This protein binds this small molecule.
Small molecule (SMILES): Nc1ccn([C@H]2C[C@H](O)[C@@H](CO[P](=O)(O)O[P](=O)(O)OP(=O)(O)O)O2)c(=O)n1

Sequence of chain 1.A:
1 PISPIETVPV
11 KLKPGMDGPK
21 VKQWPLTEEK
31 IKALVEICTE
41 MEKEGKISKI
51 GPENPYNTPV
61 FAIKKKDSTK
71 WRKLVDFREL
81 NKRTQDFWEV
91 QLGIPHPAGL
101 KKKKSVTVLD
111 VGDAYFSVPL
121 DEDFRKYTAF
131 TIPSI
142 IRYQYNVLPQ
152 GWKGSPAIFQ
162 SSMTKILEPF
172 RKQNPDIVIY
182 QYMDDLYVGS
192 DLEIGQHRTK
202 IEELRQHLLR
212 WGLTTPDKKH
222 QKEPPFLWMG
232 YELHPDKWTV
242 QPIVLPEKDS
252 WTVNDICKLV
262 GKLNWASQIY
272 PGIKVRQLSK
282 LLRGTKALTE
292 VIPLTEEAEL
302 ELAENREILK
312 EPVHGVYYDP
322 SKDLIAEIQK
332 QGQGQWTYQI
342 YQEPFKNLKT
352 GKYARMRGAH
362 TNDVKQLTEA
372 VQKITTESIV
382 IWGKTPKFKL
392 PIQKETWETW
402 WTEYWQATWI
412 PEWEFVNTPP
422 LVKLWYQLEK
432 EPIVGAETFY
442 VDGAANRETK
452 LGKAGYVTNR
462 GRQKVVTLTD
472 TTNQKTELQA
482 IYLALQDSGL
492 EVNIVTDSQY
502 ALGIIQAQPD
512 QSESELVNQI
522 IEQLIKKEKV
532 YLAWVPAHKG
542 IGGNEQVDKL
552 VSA

Binding-site contacts:
Ligand atom C2' contacts residue TYR115 of chain 1.A at 3.9 Å (hydrophobic).
Ligand atom C5' contacts residue ASP185 of chain 1.A at 3.4 Å.
Ligand atom PG contacts residue ASP113 of chain 1.A at 3.9 Å.
Ligand atom PA contacts residue ARG72 of chain 1.A at 3.2 Å.
Ligand atom C6 contacts residue ARG72 of chain 1.A at 3.2 Å.
Ligand atom O3B contacts residue MG1 of chain 1.G at 3.6 Å.
Ligand atom O2B contacts residue MG1 of chain 1.G at 2.3 Å.
Ligand atom O2B contacts residue VAL111 of chain 1.A at 3.2 Å (h-bond).
Ligand atom O1G contacts residue LYS220 of chain 1.A at 3.6 Å.
Ligand atom O3' contacts residue GLN151 of chain 1.A at 3.9 Å.
Ligand atom C5 contacts residue ARG72 of chain 1.A at 3.3 Å.
Ligand atom O2A contacts residue ASP185 of chain 1.A at 3.1 Å (salt-bridge).
Ligand atom O3A contacts residue MG1 of chain 1.G at 3.8 Å.
Ligand atom O2G contacts residue GLY112 of chain 1.A at 3.3 Å.
Ligand atom PB contacts residue MG1 of chain 1.G at 3.4 Å.
Ligand atom O5' contacts residue ARG72 of chain 1.A at 3.3 Å (salt-bridge).
Ligand atom O3G contacts residue MG1 of chain 1.G at 2.2 Å.
Ligand atom O1B contacts residue ASP113 of chain 1.A at 3.5 Å.
Ligand atom PA contacts residue MG1 of chain 1.G at 3.5 Å.
Ligand atom O2A contacts residue ASP110 of chain 1.A at 3.1 Å (salt-bridge).
Ligand atom O3G contacts residue ASP110 of chain 1.A at 2.9 Å (salt-bridge).
Ligand atom O2G contacts residue ASP113 of chain 1.A at 2.8 Å (salt-bridge).
Ligand atom C4 contacts residue ARG72 of chain 1.A at 3.7 Å.
Ligand atom O3G contacts residue LYS220 of chain 1.A at 3.0 Å (salt-bridge).
Ligand atom O3' contacts residue TYR115 of chain 1.A at 3.9 Å.
Ligand atom O2B contacts residue ASP185 of chain 1.A at 3.2 Å (salt-bridge).
Ligand atom O2B contacts residue ALA114 of chain 1.A at 3.1 Å (h-bond).
Ligand atom O2B contacts residue ASP113 of chain 1.A at 3.3 Å (salt-bridge).
Ligand atom O1A contacts residue ARG72 of chain 1.A at 2.9 Å (salt-bridge).
Ligand atom O2A contacts residue MG1 of chain 1.G at 2.1 Å.
Ligand atom O3G contacts residue VAL111 of chain 1.A at 3.4 Å (h-bond).
Ligand atom C3' contacts residue GLN151 of chain 1.A at 3.7 Å.
Ligand atom C2' contacts residue GLN151 of chain 1.A at 3.2 Å.
Ligand atom N1 contacts residue ARG72 of chain 1.A at 3.8 Å.
Ligand atom O3A contacts residue ARG72 of chain 1.A at 2.9 Å (salt-bridge).
Ligand atom O2A contacts residue LYS220 of chain 1.A at 3.7 Å.
Ligand atom PG contacts residue MG1 of chain 1.G at 3.4 Å.
Ligand atom O1B contacts residue ALA114 of chain 1.A at 3.6 Å (h-bond).
Ligand atom PB contacts residue ASP113 of chain 1.A at 3.9 Å.
Ligand atom C3' contacts residue ARG72 of chain 1.A at 3.5 Å.